A small-molecule ligand and the protein it binds are described below.
Small molecule (SMILES): Nc1ncnc2c1ncn2[C@H]1C[C@H](O)[C@@H](COP(=O)(O)O)O1

Sequence of chain 1.U:
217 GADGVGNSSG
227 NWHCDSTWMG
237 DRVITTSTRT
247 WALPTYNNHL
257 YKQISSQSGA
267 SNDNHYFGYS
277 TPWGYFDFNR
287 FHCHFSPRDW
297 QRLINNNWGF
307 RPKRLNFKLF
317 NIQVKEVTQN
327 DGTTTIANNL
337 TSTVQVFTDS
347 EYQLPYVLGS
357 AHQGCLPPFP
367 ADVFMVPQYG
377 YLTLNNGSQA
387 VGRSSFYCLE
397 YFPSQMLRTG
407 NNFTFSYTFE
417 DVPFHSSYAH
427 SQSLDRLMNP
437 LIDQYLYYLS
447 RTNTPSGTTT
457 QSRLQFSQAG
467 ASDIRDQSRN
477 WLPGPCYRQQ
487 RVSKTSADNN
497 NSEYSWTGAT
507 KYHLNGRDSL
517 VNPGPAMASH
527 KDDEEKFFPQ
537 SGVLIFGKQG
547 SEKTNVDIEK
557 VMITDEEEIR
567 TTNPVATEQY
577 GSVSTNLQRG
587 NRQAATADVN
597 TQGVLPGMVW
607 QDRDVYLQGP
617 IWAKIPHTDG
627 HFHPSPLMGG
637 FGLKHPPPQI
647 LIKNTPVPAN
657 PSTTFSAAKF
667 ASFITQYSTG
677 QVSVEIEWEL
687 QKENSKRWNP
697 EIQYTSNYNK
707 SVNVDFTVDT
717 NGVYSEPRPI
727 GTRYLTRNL

Binding-site contacts:
Ligand atom C4 contacts residue SER631 of chain 1.U at 4.4 Å.
Ligand atom P contacts residue HIS627 of chain 1.U at 4.0 Å.
Ligand atom P contacts residue PRO630 of chain 1.U at 4.5 Å.
Ligand atom N7 contacts residue HIS629 of chain 1.U at 4.3 Å.
Ligand atom C5 contacts residue SER631 of chain 1.U at 3.9 Å.
Ligand atom O1P contacts residue PRO630 of chain 1.U at 4.3 Å.
Ligand atom C1' contacts residue PRO630 of chain 1.U at 4.0 Å (hydrophobic).
Ligand atom O4' contacts residue HIS629 of chain 1.U at 4.2 Å.
Ligand atom N6 contacts residue PRO419 of chain 1.U at 4.5 Å.
Ligand atom N1 contacts residue PRO630 of chain 1.U at 4.0 Å.
Ligand atom C6 contacts residue SER631 of chain 1.U at 4.3 Å.
Ligand atom N1 contacts residue VAL418 of chain 1.U at 4.1 Å.
Ligand atom O1P contacts residue LYS640 of chain 1.U at 4.4 Å.
Ligand atom C1' contacts residue HIS629 of chain 1.U at 3.8 Å.
Ligand atom C2 contacts residue PRO630 of chain 1.U at 3.5 Å (hydrophobic).
Ligand atom N9 contacts residue HIS629 of chain 1.U at 4.3 Å.
Ligand atom N9 contacts residue PRO630 of chain 1.U at 4.0 Å.
Ligand atom N1 contacts residue PRO419 of chain 1.U at 4.4 Å.
Ligand atom N7 contacts residue PRO419 of chain 1.U at 4.0 Å.
Ligand atom C8 contacts residue HIS629 of chain 1.U at 3.6 Å.
Ligand atom C4 contacts residue PRO630 of chain 1.U at 3.6 Å (hydrophobic).
Ligand atom O4' contacts residue PRO630 of chain 1.U at 3.4 Å.
Ligand atom C8 contacts residue SER631 of chain 1.U at 3.8 Å.
Ligand atom C6 contacts residue VAL418 of chain 1.U at 4.0 Å (hydrophobic).
Ligand atom C6 contacts residue GLY638 of chain 1.U at 3.9 Å.
Ligand atom N6 contacts residue SER631 of chain 1.U at 4.2 Å.
Ligand atom C6 contacts residue PRO419 of chain 1.U at 4.1 Å (hydrophobic).
Ligand atom C6 contacts residue PRO630 of chain 1.U at 4.3 Å (hydrophobic).
Ligand atom C4 contacts residue PRO419 of chain 1.U at 4.4 Å (hydrophobic).
Ligand atom C5 contacts residue PRO630 of chain 1.U at 4.1 Å (hydrophobic).
Ligand atom N6 contacts residue PHE637 of chain 1.U at 4.0 Å.
Ligand atom N3 contacts residue PRO630 of chain 1.U at 3.3 Å.
Ligand atom C5 contacts residue PRO419 of chain 1.U at 4.0 Å (hydrophobic).
Ligand atom N6 contacts residue VAL418 of chain 1.U at 3.5 Å.
Ligand atom C2' contacts residue HIS629 of chain 1.U at 4.5 Å.
Ligand atom N1 contacts residue GLY638 of chain 1.U at 3.5 Å (h-bond).
Ligand atom N7 contacts residue SER631 of chain 1.U at 3.3 Å.
Ligand atom N6 contacts residue GLY638 of chain 1.U at 3.0 Å (h-bond).
Ligand atom O5' contacts residue PRO630 of chain 1.U at 3.9 Å.
Ligand atom C8 contacts residue PRO419 of chain 1.U at 4.4 Å (hydrophobic).